A protein and the small-molecule ligand that binds it are described below.
Small molecule (SMILES): CC(C)CCC[C@@H](C)[C@H]1CC[C@H]2[C@@H]3CC=C4C[C@@H](O)CC[C@]4(C)[C@H]3CC[C@]12C

Binding-site contacts:
Ligand atom C24 contacts residue PHE571 of chain 1.F at 3.7 Å (hydrophobic).
Ligand atom C6 contacts residue ALA632 of chain 1.F at 4.5 Å (hydrophobic).
Ligand atom C25 contacts residue PHE640 of chain 1.F at 4.2 Å (hydrophobic).
Ligand atom C8 contacts residue ALA632 of chain 1.F at 4.2 Å (hydrophobic).
Ligand atom C22 contacts residue ILE639 of chain 1.F at 4.4 Å (hydrophobic).
Ligand atom C19 contacts residue TYR576 of chain 1.F at 3.5 Å (hydrophobic).
Ligand atom C27 contacts residue PHE571 of chain 1.F at 4.0 Å (hydrophobic).
Ligand atom C26 contacts residue ILE639 of chain 1.F at 4.5 Å (hydrophobic).
Ligand atom C18 contacts residue TYR576 of chain 1.F at 3.9 Å (hydrophobic).
Ligand atom C27 contacts residue PHE640 of chain 1.F at 3.7 Å (hydrophobic).
Ligand atom C23 contacts residue PHE571 of chain 1.F at 3.9 Å (hydrophobic).
Ligand atom C18 contacts residue ALA632 of chain 1.F at 4.1 Å (hydrophobic).
Ligand atom C19 contacts residue ALA632 of chain 1.F at 3.7 Å (hydrophobic).
Ligand atom C21 contacts residue PHE571 of chain 1.F at 4.2 Å (hydrophobic).
Ligand atom C1 contacts residue TYR570 of chain 1.F at 4.3 Å (hydrophobic).
Ligand atom C16 contacts residue ILE639 of chain 1.F at 3.8 Å (hydrophobic).
Ligand atom C15 contacts residue CYS635 of chain 1.F at 3.6 Å (hydrophobic).
Ligand atom C21 contacts residue TYR570 of chain 1.F at 3.5 Å (hydrophobic).
Ligand atom C23 contacts residue MET636 of chain 1.F at 4.2 Å (hydrophobic).
Ligand atom C18 contacts residue TYR570 of chain 1.F at 4.0 Å (hydrophobic).
Ligand atom C11 contacts residue TYR570 of chain 1.F at 4.3 Å (hydrophobic).
Ligand atom C20 contacts residue TYR570 of chain 1.F at 4.4 Å (hydrophobic).
Ligand atom C11 contacts residue TYR576 of chain 1.F at 4.1 Å (hydrophobic).
Ligand atom C16 contacts residue CYS635 of chain 1.F at 4.2 Å (hydrophobic).
Ligand atom C7 contacts residue ALA632 of chain 1.F at 4.4 Å (hydrophobic).

Sequence of chain 1.F:
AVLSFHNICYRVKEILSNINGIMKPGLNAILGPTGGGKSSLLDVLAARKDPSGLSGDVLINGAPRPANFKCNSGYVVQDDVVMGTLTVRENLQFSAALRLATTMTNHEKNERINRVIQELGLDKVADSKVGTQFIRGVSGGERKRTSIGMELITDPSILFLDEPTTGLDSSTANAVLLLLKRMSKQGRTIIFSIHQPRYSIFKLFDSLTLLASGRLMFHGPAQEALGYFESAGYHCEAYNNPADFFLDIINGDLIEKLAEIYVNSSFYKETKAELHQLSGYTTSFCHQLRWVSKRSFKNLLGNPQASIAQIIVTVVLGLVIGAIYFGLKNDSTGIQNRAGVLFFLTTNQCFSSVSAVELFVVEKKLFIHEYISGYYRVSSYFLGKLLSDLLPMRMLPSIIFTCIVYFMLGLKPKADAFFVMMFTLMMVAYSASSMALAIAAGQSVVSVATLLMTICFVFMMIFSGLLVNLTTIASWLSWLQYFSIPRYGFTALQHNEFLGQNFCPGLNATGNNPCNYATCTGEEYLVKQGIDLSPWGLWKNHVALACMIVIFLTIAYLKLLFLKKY